Binding-site contacts:
Ligand atom N2 contacts residue 96D1 of chain 1.H at 3.6 Å (h-bond).
Ligand atom C24 contacts residue 96D1 of chain 1.H at 3.3 Å.
Ligand atom O5 contacts residue THR32 of chain 1.B at 2.6 Å (h-bond).
Ligand atom O6 contacts residue THR32 of chain 1.B at 2.9 Å (h-bond).
Ligand atom C4 contacts residue GLY22 of chain 1.B at 3.6 Å.
Ligand atom C23 contacts residue GLY22 of chain 1.B at 3.5 Å.
Ligand atom F16 contacts residue LEU35 of chain 1.B at 3.5 Å.
Ligand atom F16 contacts residue VAL18 of chain 1.B at 3.4 Å.
Ligand atom O5 contacts residue GLY22 of chain 1.B at 3.2 Å.
Ligand atom N25 contacts residue THR28 of chain 1.D at 3.0 Å.
Ligand atom C18 contacts residue GLY22 of chain 1.B at 3.5 Å.
Ligand atom O7 contacts residue THR28 of chain 1.B at 3.4 Å (h-bond).
Ligand atom C21 contacts residue 96D1 of chain 1.H at 3.3 Å.
Ligand atom N19 contacts residue 96D1 of chain 1.H at 3.5 Å (h-bond).
Ligand atom C23 contacts residue 96D1 of chain 1.H at 3.5 Å.
Ligand atom N3 contacts residue GLY27 of chain 1.B at 3.1 Å.
Ligand atom O6 contacts residue GLY29 of chain 1.B at 3.2 Å.
Ligand atom O14 contacts residue GLU21 of chain 1.B at 3.3 Å.
Ligand atom N2 contacts residue GLY27 of chain 1.B at 2.9 Å (h-bond).
Ligand atom N25 contacts residue 96D1 of chain 1.H at 3.2 Å (h-bond).
Ligand atom O7 contacts residue GLY29 of chain 1.B at 3.5 Å (h-bond).
Ligand atom N19 contacts residue MET19 of chain 1.B at 3.5 Å.
Ligand atom O7 contacts residue GLY27 of chain 1.B at 3.4 Å.
Ligand atom N25 contacts residue GLY27 of chain 1.D at 3.2 Å (h-bond).
Ligand atom F17 contacts residue LEU35 of chain 1.B at 3.6 Å.
Ligand atom C20 contacts residue 96D1 of chain 1.H at 3.5 Å.
Ligand atom N3 contacts residue GLY29 of chain 1.B at 3.0 Å (h-bond).
Ligand atom C10 contacts residue ALA25 of chain 1.B at 3.3 Å (hydrophobic).
Ligand atom C13 contacts residue THR32 of chain 1.B at 3.3 Å.
Ligand atom O14 contacts residue GLY22 of chain 1.B at 3.6 Å (h-bond).
Ligand atom C4 contacts residue GLY29 of chain 1.B at 3.5 Å.
Ligand atom O6 contacts residue LEU31 of chain 1.B at 3.1 Å (h-bond).
Ligand atom N19 contacts residue ARG23 of chain 1.B at 3.5 Å.
Ligand atom N2 contacts residue GLY22 of chain 1.B at 3.4 Å (h-bond).
Ligand atom N22 contacts residue GLY27 of chain 1.B at 3.5 Å (h-bond).
Ligand atom S1 contacts residue GLY29 of chain 1.B at 3.5 Å (h-bond).
Ligand atom N22 contacts residue 96D1 of chain 1.H at 3.3 Å.
Ligand atom N25 contacts residue GLY29 of chain 1.D at 3.0 Å (h-bond).
Ligand atom O6 contacts residue GLU30 of chain 1.B at 3.5 Å (salt-bridge).
Ligand atom F17 contacts residue THR32 of chain 1.B at 3.2 Å.

A protein and the small-molecule ligand that binds it are described below.
Small molecule (SMILES): N#Cc1cnc(NC(=O)NS(=O)(=O)c2cccc(OC(F)F)c2)cn1

Sequence of chain 1.D:
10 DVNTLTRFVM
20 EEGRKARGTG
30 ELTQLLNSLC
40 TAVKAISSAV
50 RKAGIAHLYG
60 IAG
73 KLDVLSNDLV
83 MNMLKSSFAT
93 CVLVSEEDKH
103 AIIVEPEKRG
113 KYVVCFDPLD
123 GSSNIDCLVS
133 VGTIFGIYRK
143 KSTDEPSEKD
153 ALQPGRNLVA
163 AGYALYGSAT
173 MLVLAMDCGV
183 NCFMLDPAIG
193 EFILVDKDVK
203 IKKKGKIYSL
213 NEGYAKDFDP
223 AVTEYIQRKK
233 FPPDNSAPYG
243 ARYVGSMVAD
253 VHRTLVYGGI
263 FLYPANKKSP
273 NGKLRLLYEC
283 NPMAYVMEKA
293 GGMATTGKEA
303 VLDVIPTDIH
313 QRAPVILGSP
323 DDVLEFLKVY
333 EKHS

Sequence of chain 1.B:
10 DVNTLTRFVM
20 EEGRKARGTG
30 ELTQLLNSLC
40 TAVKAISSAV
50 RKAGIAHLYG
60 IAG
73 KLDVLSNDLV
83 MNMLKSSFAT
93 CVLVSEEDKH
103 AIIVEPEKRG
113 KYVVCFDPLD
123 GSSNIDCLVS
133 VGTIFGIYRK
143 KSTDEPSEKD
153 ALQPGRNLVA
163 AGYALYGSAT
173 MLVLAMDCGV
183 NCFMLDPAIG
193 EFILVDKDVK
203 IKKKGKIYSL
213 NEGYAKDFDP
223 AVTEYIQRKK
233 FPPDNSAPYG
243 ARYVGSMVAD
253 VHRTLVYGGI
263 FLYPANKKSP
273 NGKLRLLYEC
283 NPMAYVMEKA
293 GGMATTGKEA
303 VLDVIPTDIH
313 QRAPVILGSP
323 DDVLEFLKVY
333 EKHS